The protein below binds the small molecule below.
Small molecule (SMILES): NCC(=O)O

Binding-site contacts:
Ligand atom CA contacts residue PHE93 of chain 1.B at 3.8 Å (hydrophobic).
Ligand atom N contacts residue LEU126 of chain 1.B at 4.3 Å.
Ligand atom CA contacts residue SER181 of chain 1.B at 3.5 Å.
Ligand atom O contacts residue SER180 of chain 1.B at 3.5 Å.
Ligand atom OXT contacts residue LEU126 of chain 1.B at 3.5 Å.
Ligand atom OXT contacts residue PRO125 of chain 1.B at 3.9 Å.
Ligand atom O contacts residue PHE93 of chain 1.B at 3.1 Å.
Ligand atom CA contacts residue THR127 of chain 1.B at 3.9 Å.
Ligand atom OXT contacts residue PHE93 of chain 1.B at 3.6 Å.
Ligand atom C contacts residue THR127 of chain 1.B at 4.0 Å.
Ligand atom N contacts residue PHE251 of chain 1.B at 3.8 Å.
Ligand atom CA contacts residue ASP225 of chain 1.B at 3.4 Å.
Ligand atom OXT contacts residue THR127 of chain 1.B at 2.9 Å (h-bond).
Ligand atom OXT contacts residue ARG132 of chain 1.B at 2.7 Å (salt-bridge).
Ligand atom N contacts residue PHE93 of chain 1.B at 4.0 Å.
Ligand atom C contacts residue PRO125 of chain 1.B at 4.4 Å (hydrophobic).
Ligand atom N contacts residue THR127 of chain 1.B at 3.1 Å (h-bond).
Ligand atom C contacts residue PHE93 of chain 1.B at 3.4 Å (hydrophobic).
Ligand atom OXT contacts residue SER181 of chain 1.B at 3.9 Å.
Ligand atom N contacts residue PRO125 of chain 1.B at 2.8 Å (h-bond).
Ligand atom N contacts residue SER181 of chain 1.B at 4.1 Å.
Ligand atom C contacts residue ARG132 of chain 1.B at 3.5 Å.
Ligand atom O contacts residue ARG132 of chain 1.B at 2.8 Å (salt-bridge).
Ligand atom CA contacts residue TRP224 of chain 1.B at 3.9 Å (hydrophobic).
Ligand atom C contacts residue SER181 of chain 1.B at 3.4 Å.
Ligand atom CA contacts residue PRO125 of chain 1.B at 3.9 Å (hydrophobic).
Ligand atom O contacts residue SER181 of chain 1.B at 2.8 Å (h-bond).
Ligand atom N contacts residue ASP225 of chain 1.B at 2.8 Å (salt-bridge).

Sequence of chain 1.B:
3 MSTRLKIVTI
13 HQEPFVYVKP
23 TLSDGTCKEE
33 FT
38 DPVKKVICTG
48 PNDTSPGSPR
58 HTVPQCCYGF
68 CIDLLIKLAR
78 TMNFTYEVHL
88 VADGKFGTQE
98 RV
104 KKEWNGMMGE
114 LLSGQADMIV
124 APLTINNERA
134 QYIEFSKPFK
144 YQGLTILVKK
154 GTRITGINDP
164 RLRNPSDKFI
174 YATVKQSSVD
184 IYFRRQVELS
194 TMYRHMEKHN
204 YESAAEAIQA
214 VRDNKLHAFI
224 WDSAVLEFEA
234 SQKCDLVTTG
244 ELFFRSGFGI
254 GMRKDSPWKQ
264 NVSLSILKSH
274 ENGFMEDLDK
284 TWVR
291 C